Sequence of chain 2.B:
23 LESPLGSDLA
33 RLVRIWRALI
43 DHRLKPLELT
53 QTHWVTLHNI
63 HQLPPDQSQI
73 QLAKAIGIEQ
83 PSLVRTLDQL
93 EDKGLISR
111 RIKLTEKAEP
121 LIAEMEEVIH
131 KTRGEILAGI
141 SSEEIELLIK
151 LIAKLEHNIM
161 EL

Binding-site contacts:
Ligand atom O2 contacts residue LYS131 of chain 2.B at 3.5 Å.
Ligand atom C3 contacts residue VAL128 of chain 2.B at 4.5 Å (hydrophobic).
Ligand atom O2 contacts residue GLU135 of chain 2.B at 2.7 Å (salt-bridge).
Ligand atom C5 contacts residue VAL128 of chain 2.B at 4.1 Å (hydrophobic).
Ligand atom O2' contacts residue ARG45 of chain 2.B at 3.9 Å.
Ligand atom C2 contacts residue GLU135 of chain 2.B at 4.0 Å.
Ligand atom C4 contacts residue VAL128 of chain 2.B at 3.7 Å (hydrophobic).
Ligand atom O1' contacts residue GLU135 of chain 2.B at 4.0 Å.
Ligand atom C5 contacts residue ARG45 of chain 2.B at 3.9 Å.
Ligand atom C3 contacts residue ARG45 of chain 2.B at 3.9 Å.
Ligand atom C1 contacts residue ARG45 of chain 2.B at 3.5 Å.
Ligand atom O1' contacts residue ARG45 of chain 2.B at 3.2 Å (salt-bridge).
Ligand atom C3 contacts residue LYS131 of chain 2.B at 3.7 Å.
Ligand atom O2 contacts residue ARG45 of chain 2.B at 3.3 Å (salt-bridge).
Ligand atom C1' contacts residue ARG45 of chain 2.B at 3.4 Å.
Ligand atom C2 contacts residue ARG45 of chain 2.B at 3.3 Å.
Ligand atom C6 contacts residue ARG45 of chain 2.B at 3.6 Å.
Ligand atom C2 contacts residue LYS131 of chain 2.B at 4.1 Å.
Ligand atom C4 contacts residue ARG45 of chain 2.B at 4.3 Å.

This small molecule binds to this protein.
Small molecule (SMILES): O=C(O)c1ccccc1O